A small-molecule ligand and the protein it binds are described below.
Small molecule (SMILES): CC(=O)N[C@H]1[C@H](O[C@H]2[C@H](O)[C@@H](NC(C)=O)CO[C@@H]2CO)O[C@H](CO)[C@@H](O)[C@@H]1O

Sequence of chain 1.A:
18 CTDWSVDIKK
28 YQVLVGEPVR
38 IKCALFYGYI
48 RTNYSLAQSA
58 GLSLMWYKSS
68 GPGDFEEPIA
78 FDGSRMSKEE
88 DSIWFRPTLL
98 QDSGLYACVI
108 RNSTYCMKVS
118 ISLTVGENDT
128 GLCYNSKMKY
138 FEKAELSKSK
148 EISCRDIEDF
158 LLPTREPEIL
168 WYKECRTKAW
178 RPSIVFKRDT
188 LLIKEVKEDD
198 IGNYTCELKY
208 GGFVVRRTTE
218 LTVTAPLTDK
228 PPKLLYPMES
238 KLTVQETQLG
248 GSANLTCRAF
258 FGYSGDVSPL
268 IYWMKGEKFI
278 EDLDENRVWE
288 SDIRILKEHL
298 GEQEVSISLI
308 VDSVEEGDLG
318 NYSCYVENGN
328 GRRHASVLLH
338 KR

Binding-site contacts:
Ligand atom C1 contacts residue TYR131 of chain 1.A at 3.5 Å (hydrophobic).
Ligand atom C8 contacts residue GLU171 of chain 1.A at 3.4 Å.
Ligand atom C4 contacts residue ASN200 of chain 1.A at 4.2 Å.
Ligand atom C6 contacts residue SER133 of chain 1.A at 4.0 Å.
Ligand atom C7 contacts residue ASN200 of chain 1.A at 3.7 Å.
Ligand atom C2 contacts residue ASN200 of chain 1.A at 2.5 Å.
Ligand atom N2 contacts residue ASN200 of chain 1.A at 2.9 Å (h-bond).
Ligand atom C8 contacts residue GLY199 of chain 1.A at 3.5 Å.
Ligand atom O6 contacts residue SER133 of chain 1.A at 3.4 Å (h-bond).
Ligand atom C1 contacts residue ASN200 of chain 1.A at 1.4 Å.
Ligand atom C1 contacts residue LYS136 of chain 1.A at 4.5 Å.
Ligand atom C7 contacts residue GLU171 of chain 1.A at 3.3 Å.
Ligand atom C1 contacts residue GLU171 of chain 1.A at 4.1 Å.
Ligand atom C6 contacts residue LYS136 of chain 1.A at 3.6 Å.
Ligand atom O6 contacts residue LYS136 of chain 1.A at 2.4 Å (salt-bridge).
Ligand atom C8 contacts residue SER133 of chain 1.A at 3.6 Å.
Ligand atom O7 contacts residue ASN200 of chain 1.A at 4.1 Å.
Ligand atom C5 contacts residue TYR131 of chain 1.A at 3.8 Å (hydrophobic).
Ligand atom O5 contacts residue ASN200 of chain 1.A at 2.3 Å (h-bond).
Ligand atom O6 contacts residue TYR131 of chain 1.A at 3.1 Å.
Ligand atom C1 contacts residue GLU217 of chain 1.A at 4.5 Å.
Ligand atom O7 contacts residue GLU171 of chain 1.A at 2.8 Å (salt-bridge).
Ligand atom C6 contacts residue TYR131 of chain 1.A at 3.7 Å (hydrophobic).
Ligand atom C2 contacts residue GLU171 of chain 1.A at 3.8 Å.
Ligand atom N2 contacts residue GLU171 of chain 1.A at 3.7 Å.
Ligand atom C3 contacts residue ASN200 of chain 1.A at 3.8 Å.
Ligand atom C2 contacts residue TYR131 of chain 1.A at 4.3 Å (hydrophobic).
Ligand atom C5 contacts residue ASN200 of chain 1.A at 3.6 Å.
Ligand atom C8 contacts residue ILE198 of chain 1.A at 4.0 Å (hydrophobic).
Ligand atom O5 contacts residue LYS136 of chain 1.A at 3.7 Å.
Ligand atom C5 contacts residue LYS136 of chain 1.A at 3.8 Å.
Ligand atom C7 contacts residue GLY199 of chain 1.A at 4.2 Å.
Ligand atom O5 contacts residue TYR131 of chain 1.A at 2.7 Å (h-bond).
Ligand atom N2 contacts residue GLY199 of chain 1.A at 4.2 Å.
Ligand atom C5 contacts residue GLU217 of chain 1.A at 4.4 Å.